Sequence of chain 48.F:
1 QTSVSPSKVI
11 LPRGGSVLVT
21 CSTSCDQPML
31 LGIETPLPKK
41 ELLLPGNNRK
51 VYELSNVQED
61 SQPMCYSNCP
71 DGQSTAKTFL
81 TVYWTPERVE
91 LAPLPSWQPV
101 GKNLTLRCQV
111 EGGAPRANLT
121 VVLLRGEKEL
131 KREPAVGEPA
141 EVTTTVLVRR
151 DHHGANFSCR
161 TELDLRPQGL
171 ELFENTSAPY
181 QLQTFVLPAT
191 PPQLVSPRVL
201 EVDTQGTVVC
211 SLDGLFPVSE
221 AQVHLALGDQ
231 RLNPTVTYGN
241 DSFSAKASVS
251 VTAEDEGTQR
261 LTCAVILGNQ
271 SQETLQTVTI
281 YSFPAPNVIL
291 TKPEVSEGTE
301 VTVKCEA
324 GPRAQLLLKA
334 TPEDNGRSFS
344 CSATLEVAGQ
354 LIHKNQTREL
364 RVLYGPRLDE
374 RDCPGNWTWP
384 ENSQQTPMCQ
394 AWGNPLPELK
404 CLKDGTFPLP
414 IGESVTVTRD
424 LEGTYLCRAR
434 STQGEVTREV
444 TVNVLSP

This protein binds this small molecule.
Small molecule (SMILES): CC(=O)N[C@@H]1[C@@H](O)[C@H](O)[C@@H](CO)O[C@H]1O

Binding-site contacts:
Ligand atom C3 contacts residue TRP97 of chain 48.F at 2.7 Å (hydrophobic).
Ligand atom C2 contacts residue TRP97 of chain 48.F at 3.1 Å (hydrophobic).
Ligand atom O7 contacts residue TRP97 of chain 48.F at 3.8 Å.
Ligand atom C3 contacts residue ASN269 of chain 48.F at 3.1 Å.
Ligand atom C1 contacts residue ASN269 of chain 48.F at 1.4 Å.
Ligand atom O4 contacts residue TRP97 of chain 48.F at 3.8 Å.
Ligand atom O3 contacts residue ASN269 of chain 48.F at 4.4 Å.
Ligand atom C7 contacts residue ASN269 of chain 48.F at 3.5 Å.
Ligand atom C1 contacts residue TRP97 of chain 48.F at 4.2 Å (hydrophobic).
Ligand atom N2 contacts residue ASN269 of chain 48.F at 2.8 Å (h-bond).
Ligand atom C4 contacts residue TRP97 of chain 48.F at 4.1 Å (hydrophobic).
Ligand atom O3 contacts residue PRO95 of chain 48.F at 4.4 Å.
Ligand atom C4 contacts residue ASN269 of chain 48.F at 3.7 Å.
Ligand atom O3 contacts residue TRP97 of chain 48.F at 2.5 Å (h-bond).
Ligand atom C8 contacts residue PRO99 of chain 48.F at 3.9 Å (hydrophobic).
Ligand atom C5 contacts residue ASN269 of chain 48.F at 3.0 Å.
Ligand atom C6 contacts residue ASN269 of chain 48.F at 4.3 Å.
Ligand atom C7 contacts residue TRP97 of chain 48.F at 3.3 Å (hydrophobic).
Ligand atom O5 contacts residue ASN269 of chain 48.F at 2.4 Å (h-bond).
Ligand atom O7 contacts residue ASN269 of chain 48.F at 3.4 Å (h-bond).
Ligand atom C8 contacts residue TRP97 of chain 48.F at 4.0 Å (hydrophobic).
Ligand atom C2 contacts residue ASN269 of chain 48.F at 2.5 Å.
Ligand atom N2 contacts residue TRP97 of chain 48.F at 2.4 Å (h-bond).